Binding-site contacts:
Ligand atom CAC contacts residue PHE107 of chain 1.A at 4.0 Å (hydrophobic).
Ligand atom CAG contacts residue LEU90 of chain 1.A at 3.9 Å (hydrophobic).
Ligand atom CAG contacts residue MET91 of chain 1.A at 4.4 Å (hydrophobic).
Ligand atom CAD contacts residue LEU87 of chain 1.A at 4.0 Å (hydrophobic).
Ligand atom CAE contacts residue LEU94 of chain 1.A at 4.2 Å (hydrophobic).
Ligand atom CAG contacts residue LEU94 of chain 1.A at 3.9 Å (hydrophobic).
Ligand atom CAJ contacts residue LEU90 of chain 1.A at 4.1 Å (hydrophobic).
Ligand atom CAN contacts residue LEU87 of chain 1.A at 3.3 Å (hydrophobic).
Ligand atom CAG contacts residue PHE107 of chain 1.A at 4.3 Å (hydrophobic).
Ligand atom CAL contacts residue LEU49 of chain 1.A at 3.3 Å (hydrophobic).
Ligand atom CAM contacts residue HIS227 of chain 1.A at 4.1 Å.
Ligand atom CAJ contacts residue PHE107 of chain 1.A at 4.2 Å (hydrophobic).
Ligand atom CAL contacts residue ALA53 of chain 1.A at 4.1 Å (hydrophobic).
Ligand atom CAE contacts residue PHE107 of chain 1.A at 3.9 Å (hydrophobic).
Ligand atom CAB contacts residue PHE107 of chain 1.A at 4.2 Å (hydrophobic).
Ligand atom CAF contacts residue MET124 of chain 1.A at 3.9 Å (hydrophobic).
Ligand atom CAM contacts residue GLY224 of chain 1.A at 4.5 Å.
Ligand atom CAP contacts residue LEU87 of chain 1.A at 4.5 Å (hydrophobic).
Ligand atom CAH contacts residue LEU49 of chain 1.A at 4.5 Å (hydrophobic).
Ligand atom CAH contacts residue LEU52 of chain 1.A at 4.2 Å (hydrophobic).
Ligand atom CAO contacts residue MET46 of chain 1.A at 3.9 Å (hydrophobic).
Ligand atom CAQ contacts residue LEU131 of chain 1.A at 4.3 Å (hydrophobic).
Ligand atom CAJ contacts residue GLU56 of chain 1.A at 3.7 Å.
Ligand atom CAH contacts residue GLU56 of chain 1.A at 3.7 Å.
Ligand atom CAM contacts residue LEU228 of chain 1.A at 3.9 Å (hydrophobic).
Ligand atom CAH contacts residue PHE107 of chain 1.A at 4.0 Å (hydrophobic).
Ligand atom CAE contacts residue LEU87 of chain 1.A at 4.4 Å (hydrophobic).
Ligand atom OAS contacts residue LEU90 of chain 1.A at 3.7 Å.
Ligand atom OAS contacts residue ARG97 of chain 1.A at 3.4 Å (salt-bridge).
Ligand atom OAR contacts residue PHE107 of chain 1.A at 4.2 Å.
Ligand atom CAQ contacts residue ILE127 of chain 1.A at 3.2 Å (hydrophobic).
Ligand atom CAA contacts residue PHE107 of chain 1.A at 3.8 Å (hydrophobic).
Ligand atom CAC contacts residue ALA53 of chain 1.A at 4.0 Å (hydrophobic).
Ligand atom OAS contacts residue LEU94 of chain 1.A at 4.2 Å.
Ligand atom CAL contacts residue THR50 of chain 1.A at 3.6 Å.
Ligand atom CAH contacts residue ALA53 of chain 1.A at 4.2 Å (hydrophobic).
Ligand atom CAQ contacts residue MET91 of chain 1.A at 3.9 Å (hydrophobic).
Ligand atom CAO contacts residue LEU228 of chain 1.A at 3.9 Å (hydrophobic).
Ligand atom OAS contacts residue GLU56 of chain 1.A at 2.8 Å (salt-bridge).
Ligand atom CAC contacts residue LEU49 of chain 1.A at 3.9 Å (hydrophobic).

A small-molecule ligand and the protein it binds are described below.
Small molecule (SMILES): CC1=CC[C@H]2C[C@@H]1[C@H](c1ccc(O)cc1)OC2(C)C

Sequence of chain 1.A:
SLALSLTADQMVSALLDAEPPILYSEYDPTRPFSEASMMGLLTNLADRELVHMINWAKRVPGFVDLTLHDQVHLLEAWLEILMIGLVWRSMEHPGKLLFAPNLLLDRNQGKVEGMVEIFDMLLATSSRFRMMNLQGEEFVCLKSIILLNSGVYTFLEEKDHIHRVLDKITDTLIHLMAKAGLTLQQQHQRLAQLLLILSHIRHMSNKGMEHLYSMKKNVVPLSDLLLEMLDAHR